The small molecule below binds the protein below.
Small molecule (SMILES): O=c1[nH]c(=O)c2[nH+]cn([C@@H]3O[C@H](COP(=O)(O)O)[C@@H](O)[C@H]3O)c2[nH]1

Sequence of chain 1.B:
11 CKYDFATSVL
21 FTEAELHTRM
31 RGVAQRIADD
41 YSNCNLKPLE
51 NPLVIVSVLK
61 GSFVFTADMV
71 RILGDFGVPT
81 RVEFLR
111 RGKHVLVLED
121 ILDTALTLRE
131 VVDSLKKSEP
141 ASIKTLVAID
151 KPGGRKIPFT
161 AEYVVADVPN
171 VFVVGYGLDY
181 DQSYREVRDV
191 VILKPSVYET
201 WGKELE

Binding-site contacts:
Ligand atom O2 contacts residue LEU178 of chain 1.B at 3.1 Å.
Ligand atom O3' contacts residue SO41 of chain 1.J at 2.9 Å (h-bond).
Ligand atom C2' contacts residue SO41 of chain 1.J at 3.2 Å.
Ligand atom O2' contacts residue ASP179 of chain 1.B at 2.8 Å (salt-bridge).
Ligand atom C3' contacts residue SO41 of chain 1.J at 3.0 Å.
Ligand atom O2 contacts residue VAL174 of chain 1.B at 3.6 Å.
Ligand atom O6 contacts residue PHE172 of chain 1.B at 3.5 Å.
Ligand atom N1 contacts residue PHE172 of chain 1.B at 3.4 Å.
Ligand atom O2 contacts residue ASP179 of chain 1.B at 2.6 Å (salt-bridge).
Ligand atom C5 contacts residue PHE172 of chain 1.B at 3.3 Å (hydrophobic).
Ligand atom O2' contacts residue MG1 of chain 1.H at 2.2 Å.
Ligand atom O2' contacts residue SO41 of chain 1.J at 3.0 Å (h-bond).
Ligand atom O1P contacts residue THR124 of chain 1.B at 3.4 Å (h-bond).
Ligand atom N7 contacts residue LYS151 of chain 1.B at 3.6 Å (salt-bridge).
Ligand atom O1P contacts residue ASP123 of chain 1.B at 3.9 Å.
Ligand atom O3' contacts residue MG1 of chain 1.H at 3.6 Å.
Ligand atom C5' contacts residue MG1 of chain 1.I at 3.6 Å.
Ligand atom N1 contacts residue VAL173 of chain 1.B at 2.5 Å (h-bond).
Ligand atom C2 contacts residue PHE172 of chain 1.B at 3.4 Å (hydrophobic).
Ligand atom C6 contacts residue PHE172 of chain 1.B at 3.6 Å (hydrophobic).
Ligand atom N3 contacts residue PHE172 of chain 1.B at 3.4 Å.
Ligand atom O2 contacts residue PHE172 of chain 1.B at 3.8 Å.
Ligand atom N3 contacts residue ASP179 of chain 1.B at 3.2 Å (salt-bridge).
Ligand atom O2P contacts residue ASP123 of chain 1.B at 3.0 Å (salt-bridge).
Ligand atom C2 contacts residue LEU178 of chain 1.B at 3.6 Å (hydrophobic).
Ligand atom C2' contacts residue ASP179 of chain 1.B at 3.8 Å.
Ligand atom O3P contacts residue THR127 of chain 1.B at 3.8 Å.
Ligand atom O2P contacts residue THR124 of chain 1.B at 3.8 Å.
Ligand atom N3 contacts residue LEU178 of chain 1.B at 3.9 Å.
Ligand atom O6 contacts residue VAL173 of chain 1.B at 2.9 Å (h-bond).
Ligand atom O6 contacts residue ILE121 of chain 1.B at 4.0 Å.
Ligand atom O6 contacts residue LYS151 of chain 1.B at 3.8 Å.
Ligand atom N7 contacts residue PHE172 of chain 1.B at 3.6 Å.
Ligand atom C4 contacts residue PHE172 of chain 1.B at 3.4 Å (hydrophobic).
Ligand atom C2 contacts residue ASP179 of chain 1.B at 3.2 Å.
Ligand atom O2 contacts residue VAL173 of chain 1.B at 3.5 Å (h-bond).
Ligand atom O2P contacts residue ILE121 of chain 1.B at 3.6 Å.
Ligand atom C2 contacts residue VAL173 of chain 1.B at 3.5 Å (hydrophobic).
Ligand atom C2' contacts residue MG1 of chain 1.H at 3.5 Å.
Ligand atom C6 contacts residue VAL173 of chain 1.B at 3.4 Å (hydrophobic).